Binding-site contacts:
Ligand atom CB contacts residue GLU41 of chain 1.B at 3.5 Å.
Ligand atom CZ3 contacts residue ASP105 of chain 1.B at 3.4 Å.
Ligand atom CZ contacts residue SER100 of chain 1.B at 3.7 Å.
Ligand atom CB contacts residue GLU43 of chain 1.B at 3.3 Å.
Ligand atom CB contacts residue TYR39 of chain 1.B at 3.4 Å (hydrophobic).
Ligand atom CE2 contacts residue TYR106 of chain 1.B at 3.6 Å (hydrophobic).
Ligand atom CZ contacts residue ILE37 of chain 1.B at 3.7 Å (hydrophobic).
Ligand atom CD2 contacts residue TYR39 of chain 1.B at 3.7 Å (hydrophobic).
Ligand atom CE2 contacts residue GLN49 of chain 1.B at 3.5 Å.
Ligand atom CA contacts residue GLU41 of chain 1.B at 3.4 Å.
Ligand atom CD contacts residue GLN49 of chain 1.B at 3.5 Å.
Ligand atom CG contacts residue GLN49 of chain 1.B at 3.7 Å.
Ligand atom CH2 contacts residue ALA104 of chain 1.B at 3.6 Å (hydrophobic).
Ligand atom CA contacts residue GLU41 of chain 1.B at 3.7 Å.
Ligand atom CE1 contacts residue SER100 of chain 1.B at 3.5 Å.
Ligand atom N contacts residue GLU41 of chain 1.B at 3.0 Å (salt-bridge).
Ligand atom O contacts residue ASN46 of chain 1.B at 3.0 Å (h-bond).
Ligand atom CH2 contacts residue ASP105 of chain 1.B at 3.4 Å.
Ligand atom CB contacts residue MET98 of chain 1.B at 3.7 Å (hydrophobic).
Ligand atom CB contacts residue MET98 of chain 1.B at 3.5 Å (hydrophobic).
Ligand atom CE3 contacts residue TYR106 of chain 1.B at 3.6 Å (hydrophobic).
Ligand atom SG contacts residue ASP44 of chain 1.B at 3.2 Å (salt-bridge).
Ligand atom N contacts residue MET98 of chain 1.B at 3.7 Å.
Ligand atom C contacts residue GLU41 of chain 1.B at 3.6 Å.
Ligand atom CB contacts residue GLU41 of chain 1.B at 3.7 Å.
Ligand atom O contacts residue THR59 of chain 1.B at 3.1 Å (h-bond).
Ligand atom CB contacts residue TYR39 of chain 1.B at 3.5 Å (hydrophobic).
Ligand atom O contacts residue ARG96 of chain 1.B at 3.7 Å.
Ligand atom CD1 contacts residue TYR106 of chain 1.B at 3.5 Å (hydrophobic).
Ligand atom CG contacts residue TYR39 of chain 1.B at 3.7 Å (hydrophobic).
Ligand atom NE1 contacts residue TYR106 of chain 1.B at 3.7 Å.
Ligand atom CE3 contacts residue MET98 of chain 1.B at 3.6 Å (hydrophobic).
Ligand atom CG contacts residue TYR106 of chain 1.B at 3.5 Å (hydrophobic).
Ligand atom C1 contacts residue GLN49 of chain 1.B at 3.5 Å.
Ligand atom CE1 contacts residue ILE99 of chain 1.B at 3.7 Å (hydrophobic).
Ligand atom CD2 contacts residue TYR106 of chain 1.B at 3.3 Å (hydrophobic).
Ligand atom CZ contacts residue MET98 of chain 1.B at 3.6 Å (hydrophobic).
Ligand atom N contacts residue GLU41 of chain 1.B at 2.6 Å (salt-bridge).
Ligand atom CB contacts residue GLU41 of chain 1.B at 3.1 Å.
Ligand atom CD2 contacts residue GLN49 of chain 1.B at 3.4 Å.

This small molecule binds to this protein.
Small molecule (SMILES): CCCC[C@H]1C(=O)N(C)CC(=O)N[C@@H](CC(=O)O)C(=O)N[C@@H](C(C)C)C(=O)N(C)[C@@H](Cc2ccccc2)C(=O)N[C@@H](Cc2ccc(O)cc2)C(=O)N(C)CC(=O)N[C@@H](CC2=CN=C3C=CC=CC23)C(=O)N[C@@H](Cc2ccc(O)cc2)C(=O)N[C@@H](CC(C)C)C(=O)N[C@H](C(=O)N[C@@H](CCCCN)C(N)=O)CSCC(=O)N[C@@H](Cc2ccccc2)C(=O)N(C)[C@@H](Cc2ccccc2)C(=O)N1C

Sequence of chain 1.B:
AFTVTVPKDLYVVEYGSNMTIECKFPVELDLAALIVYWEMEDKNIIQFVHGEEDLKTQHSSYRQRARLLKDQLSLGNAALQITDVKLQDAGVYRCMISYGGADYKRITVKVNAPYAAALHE